The protein below binds the small molecule below.
Small molecule (SMILES): Cn1c(NC(=O)Nc2ccccc2Cl)nc2ccccc21

Sequence of chain 1.C:
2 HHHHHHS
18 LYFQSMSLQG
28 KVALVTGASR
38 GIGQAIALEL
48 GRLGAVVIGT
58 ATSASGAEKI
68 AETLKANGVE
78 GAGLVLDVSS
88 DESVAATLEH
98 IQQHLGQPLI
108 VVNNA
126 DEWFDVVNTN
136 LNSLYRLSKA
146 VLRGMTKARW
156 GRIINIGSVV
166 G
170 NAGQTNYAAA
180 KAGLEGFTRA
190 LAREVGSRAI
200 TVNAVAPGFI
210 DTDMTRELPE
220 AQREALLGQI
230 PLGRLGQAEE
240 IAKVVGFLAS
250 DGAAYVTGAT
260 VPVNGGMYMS

Sequence of chain 1.D:
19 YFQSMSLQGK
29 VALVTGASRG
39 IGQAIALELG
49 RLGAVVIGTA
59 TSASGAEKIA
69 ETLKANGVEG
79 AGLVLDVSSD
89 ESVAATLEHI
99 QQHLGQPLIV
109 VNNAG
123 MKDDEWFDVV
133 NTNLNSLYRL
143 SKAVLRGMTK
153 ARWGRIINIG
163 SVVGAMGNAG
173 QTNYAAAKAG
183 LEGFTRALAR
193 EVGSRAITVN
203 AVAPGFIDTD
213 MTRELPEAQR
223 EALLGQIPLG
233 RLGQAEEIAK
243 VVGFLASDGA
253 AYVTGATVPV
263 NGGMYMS

Binding-site contacts:
Ligand atom CAL contacts residue VAL132 of chain 1.C at 3.5 Å (hydrophobic).
Ligand atom CAA contacts residue ASN133 of chain 1.D at 3.8 Å.
Ligand atom CAD contacts residue VAL132 of chain 1.C at 3.5 Å (hydrophobic).
Ligand atom NAO contacts residue LEU136 of chain 1.D at 3.5 Å.
Ligand atom CAJ contacts residue GLY185 of chain 1.D at 3.4 Å.
Ligand atom CAT contacts residue ALA178 of chain 1.D at 3.8 Å (hydrophobic).
Ligand atom CAT contacts residue PHE186 of chain 1.C at 3.4 Å (hydrophobic).
Ligand atom CAI contacts residue PHE186 of chain 1.C at 3.8 Å (hydrophobic).
Ligand atom NAF contacts residue VAL132 of chain 1.D at 3.8 Å.
Ligand atom NAQ contacts residue LEU136 of chain 1.C at 3.5 Å.
Ligand atom NAO contacts residue LEU136 of chain 1.C at 3.7 Å.
Ligand atom CL contacts residue GLY182 of chain 1.C at 3.3 Å.
Ligand atom CAB contacts residue PHE186 of chain 1.D at 3.8 Å (hydrophobic).
Ligand atom CAG contacts residue VAL132 of chain 1.D at 3.6 Å (hydrophobic).
Ligand atom CAC contacts residue VAL132 of chain 1.C at 3.8 Å (hydrophobic).
Ligand atom CAI contacts residue TRP128 of chain 1.D at 3.7 Å (hydrophobic).
Ligand atom NAF contacts residue LEU136 of chain 1.C at 3.7 Å.
Ligand atom CAP contacts residue LEU136 of chain 1.C at 3.4 Å (hydrophobic).
Ligand atom CAJ contacts residue PHE186 of chain 1.D at 3.4 Å (hydrophobic).
Ligand atom NAQ contacts residue LEU136 of chain 1.D at 3.9 Å.
Ligand atom CAN contacts residue LEU136 of chain 1.D at 3.4 Å (hydrophobic).
Ligand atom CL contacts residue GLY182 of chain 1.D at 3.7 Å.
Ligand atom OAE contacts residue LEU136 of chain 1.D at 3.8 Å.
Ligand atom NAM contacts residue VAL132 of chain 1.C at 3.8 Å.
Ligand atom CAP contacts residue LEU136 of chain 1.D at 3.8 Å (hydrophobic).
Ligand atom CAA contacts residue PHE129 of chain 1.D at 3.5 Å (hydrophobic).
Ligand atom CAJ contacts residue ALA178 of chain 1.C at 3.7 Å (hydrophobic).
Ligand atom CAS contacts residue GLY182 of chain 1.D at 3.9 Å.
Ligand atom CAH contacts residue VAL132 of chain 1.D at 3.9 Å (hydrophobic).
Ligand atom CAB contacts residue GLY185 of chain 1.D at 3.9 Å.
Ligand atom CAB contacts residue ALA178 of chain 1.C at 3.7 Å (hydrophobic).
Ligand atom CAT contacts residue GLY185 of chain 1.C at 3.5 Å.
Ligand atom OAE contacts residue ASN133 of chain 1.C at 3.5 Å (h-bond).
Ligand atom CAH contacts residue TRP128 of chain 1.D at 3.8 Å (hydrophobic).
Ligand atom NAM contacts residue LEU136 of chain 1.D at 3.5 Å.
Ligand atom CAK contacts residue PHE186 of chain 1.D at 3.9 Å (hydrophobic).
Ligand atom CAG contacts residue LEU136 of chain 1.C at 4.0 Å (hydrophobic).
Ligand atom CAR contacts residue LEU136 of chain 1.C at 3.8 Å (hydrophobic).
Ligand atom CAR contacts residue VAL132 of chain 1.D at 4.0 Å (hydrophobic).
Ligand atom CAK contacts residue VAL132 of chain 1.C at 3.9 Å (hydrophobic).